This protein binds this small molecule.
Small molecule (SMILES): O=C(Cc1cccc(Cl)c1)Nc1nncc2ccccc12

Sequence of chain 1.A:
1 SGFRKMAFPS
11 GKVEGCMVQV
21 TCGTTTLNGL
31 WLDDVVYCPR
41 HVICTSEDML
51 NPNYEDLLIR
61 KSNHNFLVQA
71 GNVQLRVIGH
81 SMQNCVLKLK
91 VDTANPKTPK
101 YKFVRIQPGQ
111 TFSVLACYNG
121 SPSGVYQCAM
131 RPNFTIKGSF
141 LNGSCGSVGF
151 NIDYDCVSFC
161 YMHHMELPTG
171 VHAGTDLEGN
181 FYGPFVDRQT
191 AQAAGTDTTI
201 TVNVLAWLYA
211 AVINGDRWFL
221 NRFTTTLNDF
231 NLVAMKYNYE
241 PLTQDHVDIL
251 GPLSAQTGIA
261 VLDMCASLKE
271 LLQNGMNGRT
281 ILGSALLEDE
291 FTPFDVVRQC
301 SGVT

Binding-site contacts:
Ligand atom C11 contacts residue ASN142 of chain 1.A at 3.5 Å.
Ligand atom C contacts residue MET49 of chain 1.A at 3.6 Å (hydrophobic).
Ligand atom N2 contacts residue GLU166 of chain 1.A at 3.8 Å.
Ligand atom CL contacts residue HIS164 of chain 1.A at 3.8 Å.
Ligand atom C7 contacts residue CYS145 of chain 1.A at 3.9 Å (hydrophobic).
Ligand atom C9 contacts residue PHE140 of chain 1.A at 3.8 Å (hydrophobic).
Ligand atom C1 contacts residue MET49 of chain 1.A at 3.4 Å (hydrophobic).
Ligand atom N1 contacts residue MET165 of chain 1.A at 3.9 Å.
Ligand atom C contacts residue HIS164 of chain 1.A at 3.9 Å.
Ligand atom C10 contacts residue LEU141 of chain 1.A at 3.5 Å (hydrophobic).
Ligand atom C15 contacts residue HIS41 of chain 1.A at 3.6 Å.
Ligand atom CL contacts residue MET165 of chain 1.A at 3.8 Å.
Ligand atom N contacts residue CYS145 of chain 1.A at 3.4 Å (h-bond).
Ligand atom O contacts residue GLU166 of chain 1.A at 3.2 Å (salt-bridge).
Ligand atom C3 contacts residue GLN189 of chain 1.A at 3.5 Å.
Ligand atom CL contacts residue ASP187 of chain 1.A at 3.2 Å.
Ligand atom C10 contacts residue PHE140 of chain 1.A at 3.6 Å (hydrophobic).
Ligand atom C15 contacts residue HIS164 of chain 1.A at 3.3 Å.
Ligand atom C contacts residue MET165 of chain 1.A at 3.6 Å (hydrophobic).
Ligand atom O contacts residue MET165 of chain 1.A at 3.5 Å.
Ligand atom C8 contacts residue GLU166 of chain 1.A at 3.5 Å.
Ligand atom C2 contacts residue GLN189 of chain 1.A at 3.5 Å.
Ligand atom C11 contacts residue GLU166 of chain 1.A at 3.9 Å.
Ligand atom N1 contacts residue HIS163 of chain 1.A at 3.2 Å (h-bond).
Ligand atom C9 contacts residue LEU141 of chain 1.A at 3.6 Å (hydrophobic).
Ligand atom N2 contacts residue PHE140 of chain 1.A at 3.7 Å.
Ligand atom C9 contacts residue ASN142 of chain 1.A at 3.8 Å.
Ligand atom C8 contacts residue LEU141 of chain 1.A at 3.8 Å (hydrophobic).
Ligand atom N1 contacts residue GLU166 of chain 1.A at 3.8 Å.
Ligand atom C10 contacts residue ASN142 of chain 1.A at 3.6 Å.
Ligand atom C10 contacts residue GLU166 of chain 1.A at 3.3 Å.
Ligand atom C9 contacts residue GLU166 of chain 1.A at 3.8 Å.
Ligand atom C13 contacts residue ASN142 of chain 1.A at 3.7 Å.
Ligand atom N1 contacts residue CYS145 of chain 1.A at 3.7 Å.
Ligand atom C12 contacts residue ASN142 of chain 1.A at 3.6 Å.
Ligand atom N2 contacts residue SER144 of chain 1.A at 3.7 Å.
Ligand atom N2 contacts residue HIS163 of chain 1.A at 2.9 Å (h-bond).
Ligand atom C8 contacts residue PHE140 of chain 1.A at 3.2 Å (hydrophobic).
Ligand atom C15 contacts residue MET165 of chain 1.A at 3.6 Å (hydrophobic).
Ligand atom CL contacts residue HIS41 of chain 1.A at 3.2 Å.

Sequence of chain 2.A:
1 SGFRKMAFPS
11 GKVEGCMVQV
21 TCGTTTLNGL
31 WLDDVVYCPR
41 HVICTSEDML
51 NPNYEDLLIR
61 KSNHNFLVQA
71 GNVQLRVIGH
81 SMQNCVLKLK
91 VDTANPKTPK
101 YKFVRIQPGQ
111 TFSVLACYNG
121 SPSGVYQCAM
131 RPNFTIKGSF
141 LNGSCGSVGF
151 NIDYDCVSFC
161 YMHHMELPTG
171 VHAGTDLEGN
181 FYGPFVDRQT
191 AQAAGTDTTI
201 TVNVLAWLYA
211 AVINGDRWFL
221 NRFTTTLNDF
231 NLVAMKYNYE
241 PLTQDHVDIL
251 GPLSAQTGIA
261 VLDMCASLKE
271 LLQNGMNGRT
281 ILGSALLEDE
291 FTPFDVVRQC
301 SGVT